The protein below binds the small molecule below.
Small molecule (SMILES): OC[C@@]1(O)OC[C@H](O)[C@@H]1O

Sequence of chain 4.A:
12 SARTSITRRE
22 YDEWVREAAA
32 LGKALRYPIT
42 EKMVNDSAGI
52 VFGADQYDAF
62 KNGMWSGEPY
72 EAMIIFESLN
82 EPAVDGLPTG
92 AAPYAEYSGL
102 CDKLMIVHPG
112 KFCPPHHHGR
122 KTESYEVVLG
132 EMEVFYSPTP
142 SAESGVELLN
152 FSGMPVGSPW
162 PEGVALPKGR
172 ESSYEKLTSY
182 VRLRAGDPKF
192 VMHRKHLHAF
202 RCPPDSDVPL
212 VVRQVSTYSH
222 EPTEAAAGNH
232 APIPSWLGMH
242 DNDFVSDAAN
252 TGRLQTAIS

Binding-site contacts:
Ligand atom C4 contacts residue THR140 of chain 4.A at 3.8 Å.
Ligand atom O4 contacts residue SER138 of chain 4.A at 4.3 Å.
Ligand atom O3 contacts residue LYS177 of chain 4.A at 3.8 Å.
Ligand atom C5 contacts residue THR140 of chain 4.A at 3.4 Å.
Ligand atom C4 contacts residue SER138 of chain 4.A at 4.4 Å.
Ligand atom C5 contacts residue PRO141 of chain 4.A at 4.2 Å (hydrophobic).
Ligand atom O4 contacts residue SER142 of chain 4.A at 4.0 Å.
Ligand atom C3 contacts residue SER142 of chain 4.A at 3.9 Å.
Ligand atom C4 contacts residue PRO141 of chain 4.A at 4.0 Å (hydrophobic).
Ligand atom O4 contacts residue LEU198 of chain 4.A at 3.3 Å.
Ligand atom C1 contacts residue PRO141 of chain 4.A at 4.5 Å (hydrophobic).
Ligand atom C5 contacts residue SER138 of chain 4.A at 3.5 Å.
Ligand atom O2 contacts residue LYS177 of chain 4.A at 3.4 Å.
Ligand atom O4 contacts residue THR140 of chain 4.A at 4.1 Å.
Ligand atom O1 contacts residue THR140 of chain 4.A at 4.3 Å.
Ligand atom O5 contacts residue THR140 of chain 4.A at 4.2 Å.
Ligand atom O3 contacts residue LEU198 of chain 4.A at 4.4 Å.
Ligand atom C4 contacts residue SER142 of chain 4.A at 3.7 Å.